A protein and the small-molecule ligand that binds it are described below.
Small molecule (SMILES): CC(=O)N[C@H]1[C@H](O[C@H]2[C@H](O)[C@@H](NC(C)=O)CO[C@@H]2CO)O[C@H](CO)[C@@H](O)[C@@H]1O

Binding-site contacts:
Ligand atom C1 contacts residue ASN273 of chain 1.E at 1.5 Å.
Ligand atom C5 contacts residue ASN273 of chain 1.E at 3.8 Å.
Ligand atom C5 contacts residue THR275 of chain 1.E at 3.7 Å.
Ligand atom C1 contacts residue THR275 of chain 1.E at 3.9 Å.
Ligand atom O5 contacts residue ASN273 of chain 1.E at 2.4 Å (h-bond).
Ligand atom C2 contacts residue ASN273 of chain 1.E at 2.5 Å.
Ligand atom O7 contacts residue ASN273 of chain 1.E at 3.9 Å.
Ligand atom O5 contacts residue ASN276 of chain 1.E at 3.9 Å.
Ligand atom O5 contacts residue THR275 of chain 1.E at 3.5 Å (h-bond).
Ligand atom N2 contacts residue ASN273 of chain 1.E at 3.0 Å (h-bond).
Ligand atom C3 contacts residue ASN273 of chain 1.E at 3.9 Å.
Ligand atom O6 contacts residue ASN276 of chain 1.E at 3.8 Å.
Ligand atom O6 contacts residue THR275 of chain 1.E at 3.0 Å (h-bond).
Ligand atom C7 contacts residue ASN273 of chain 1.E at 3.7 Å.
Ligand atom C4 contacts residue ASN273 of chain 1.E at 4.4 Å.
Ligand atom C6 contacts residue THR275 of chain 1.E at 4.0 Å.

Sequence of chain 1.E:
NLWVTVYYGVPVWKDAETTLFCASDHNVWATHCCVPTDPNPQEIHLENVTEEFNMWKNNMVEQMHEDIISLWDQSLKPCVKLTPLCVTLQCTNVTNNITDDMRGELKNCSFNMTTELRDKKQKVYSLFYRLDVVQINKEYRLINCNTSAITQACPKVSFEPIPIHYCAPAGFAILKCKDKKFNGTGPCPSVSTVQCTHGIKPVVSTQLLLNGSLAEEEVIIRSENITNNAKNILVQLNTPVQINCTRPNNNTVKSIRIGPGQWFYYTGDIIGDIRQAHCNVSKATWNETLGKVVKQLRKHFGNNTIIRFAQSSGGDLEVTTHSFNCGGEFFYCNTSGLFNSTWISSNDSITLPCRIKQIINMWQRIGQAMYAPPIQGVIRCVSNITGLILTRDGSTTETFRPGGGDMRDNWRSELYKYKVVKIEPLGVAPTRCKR